Binding-site contacts:
Ligand atom C5 contacts residue MET290 of chain 2.A at 3.7 Å (hydrophobic).
Ligand atom C6 contacts residue ARG112 of chain 1.A at 4.2 Å.
Ligand atom O7 contacts residue ARG294 of chain 2.A at 3.1 Å (salt-bridge).
Ligand atom C6 contacts residue ARG294 of chain 2.A at 4.0 Å.
Ligand atom O contacts residue ASN113 of chain 1.A at 4.1 Å.
Ligand atom O8 contacts residue ARG112 of chain 1.A at 4.1 Å.
Ligand atom O7 contacts residue TYR26 of chain 2.A at 2.5 Å (h-bond).
Ligand atom O8 contacts residue TYR26 of chain 2.A at 3.5 Å (h-bond).
Ligand atom C5 contacts residue ARG112 of chain 1.A at 3.7 Å.
Ligand atom O7 contacts residue MET290 of chain 2.A at 3.4 Å.
Ligand atom C5 contacts residue ARG294 of chain 2.A at 4.0 Å.
Ligand atom C4 contacts residue MET290 of chain 2.A at 3.6 Å (hydrophobic).
Ligand atom OXT contacts residue ARG112 of chain 1.A at 3.7 Å.
Ligand atom C4 contacts residue ARG112 of chain 1.A at 3.3 Å.
Ligand atom C6 contacts residue MET290 of chain 2.A at 3.5 Å (hydrophobic).
Ligand atom C contacts residue ARG112 of chain 1.A at 3.3 Å.
Ligand atom C6 contacts residue TYR26 of chain 2.A at 3.4 Å (hydrophobic).
Ligand atom O contacts residue MET320 of chain 1.A at 4.4 Å.
Ligand atom O contacts residue ARG112 of chain 1.A at 3.5 Å (salt-bridge).
Ligand atom O8 contacts residue MET290 of chain 2.A at 3.6 Å.

Sequence of chain 1.A:
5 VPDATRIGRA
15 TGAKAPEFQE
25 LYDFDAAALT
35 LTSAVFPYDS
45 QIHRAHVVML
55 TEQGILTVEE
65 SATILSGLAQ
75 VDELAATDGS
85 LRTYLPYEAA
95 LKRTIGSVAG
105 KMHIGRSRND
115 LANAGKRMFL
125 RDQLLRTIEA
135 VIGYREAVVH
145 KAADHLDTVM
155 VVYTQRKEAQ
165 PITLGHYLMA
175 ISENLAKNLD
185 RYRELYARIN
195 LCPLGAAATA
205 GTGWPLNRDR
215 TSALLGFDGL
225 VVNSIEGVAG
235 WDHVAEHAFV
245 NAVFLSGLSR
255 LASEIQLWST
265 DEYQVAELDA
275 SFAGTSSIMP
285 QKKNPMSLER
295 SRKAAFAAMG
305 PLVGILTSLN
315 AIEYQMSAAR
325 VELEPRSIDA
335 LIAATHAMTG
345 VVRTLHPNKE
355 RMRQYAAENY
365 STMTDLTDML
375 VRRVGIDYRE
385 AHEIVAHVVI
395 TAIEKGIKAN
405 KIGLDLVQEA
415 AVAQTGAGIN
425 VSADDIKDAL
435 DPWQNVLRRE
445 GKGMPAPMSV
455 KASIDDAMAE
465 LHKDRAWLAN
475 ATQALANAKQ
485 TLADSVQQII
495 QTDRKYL

A protein and the small-molecule ligand that binds it are described below.
Small molecule (SMILES): O=C(O)/C=C/C(=O)O

Sequence of chain 2.A:
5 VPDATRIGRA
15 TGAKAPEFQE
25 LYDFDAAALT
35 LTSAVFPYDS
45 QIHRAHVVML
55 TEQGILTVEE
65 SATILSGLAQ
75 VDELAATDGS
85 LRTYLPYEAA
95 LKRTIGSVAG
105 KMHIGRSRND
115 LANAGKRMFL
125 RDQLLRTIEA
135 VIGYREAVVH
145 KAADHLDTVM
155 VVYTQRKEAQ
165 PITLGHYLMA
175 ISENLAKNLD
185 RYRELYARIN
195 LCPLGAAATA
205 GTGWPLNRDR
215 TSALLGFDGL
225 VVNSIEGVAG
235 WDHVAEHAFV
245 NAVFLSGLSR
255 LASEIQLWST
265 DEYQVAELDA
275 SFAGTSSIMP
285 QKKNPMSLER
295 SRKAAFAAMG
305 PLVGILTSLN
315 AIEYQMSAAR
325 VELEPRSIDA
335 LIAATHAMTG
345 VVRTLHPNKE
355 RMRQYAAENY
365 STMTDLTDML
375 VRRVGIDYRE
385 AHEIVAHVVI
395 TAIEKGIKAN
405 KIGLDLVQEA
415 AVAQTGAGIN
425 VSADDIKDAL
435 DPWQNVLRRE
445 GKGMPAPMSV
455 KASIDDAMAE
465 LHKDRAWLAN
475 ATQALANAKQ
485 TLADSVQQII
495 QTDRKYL